Sequence of chain 1.EB:
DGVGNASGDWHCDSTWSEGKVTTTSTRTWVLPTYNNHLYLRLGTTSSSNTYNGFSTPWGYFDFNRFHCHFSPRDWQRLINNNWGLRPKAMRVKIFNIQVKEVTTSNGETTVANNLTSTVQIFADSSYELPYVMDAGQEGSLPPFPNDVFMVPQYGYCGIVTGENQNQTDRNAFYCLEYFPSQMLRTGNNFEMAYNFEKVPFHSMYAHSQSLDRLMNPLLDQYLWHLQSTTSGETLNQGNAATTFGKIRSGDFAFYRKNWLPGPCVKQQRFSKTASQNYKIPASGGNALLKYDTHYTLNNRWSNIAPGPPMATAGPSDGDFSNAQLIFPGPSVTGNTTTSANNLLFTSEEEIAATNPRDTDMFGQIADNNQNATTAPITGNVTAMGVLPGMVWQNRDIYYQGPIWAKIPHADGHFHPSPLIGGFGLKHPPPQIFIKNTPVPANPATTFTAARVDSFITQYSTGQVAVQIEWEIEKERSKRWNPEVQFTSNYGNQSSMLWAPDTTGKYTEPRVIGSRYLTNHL

A protein and the small-molecule ligand that binds it are described below.
Small molecule (SMILES): Nc1ncnc2c1ncn2[C@H]1C[C@H](O)[C@@H](COP(=O)(O)O)O1

Binding-site contacts:
Ligand atom C2' contacts residue HIS415 of chain 1.EB at 3.9 Å.
Ligand atom N7 contacts residue PRO200 of chain 1.EB at 4.0 Å.
Ligand atom C4 contacts residue PRO200 of chain 1.EB at 4.1 Å (hydrophobic).
Ligand atom N1 contacts residue PRO416 of chain 1.EB at 3.2 Å (h-bond).
Ligand atom C6 contacts residue VAL199 of chain 1.EB at 4.3 Å (hydrophobic).
Ligand atom C8 contacts residue HIS415 of chain 1.EB at 3.6 Å.
Ligand atom C2 contacts residue PRO200 of chain 1.EB at 4.1 Å (hydrophobic).
Ligand atom N1 contacts residue PRO200 of chain 1.EB at 4.1 Å.
Ligand atom N1 contacts residue VAL199 of chain 1.EB at 3.7 Å.
Ligand atom C4 contacts residue PRO416 of chain 1.EB at 4.0 Å (hydrophobic).
Ligand atom P contacts residue PRO200 of chain 1.EB at 4.5 Å.
Ligand atom N6 contacts residue VAL199 of chain 1.EB at 4.5 Å.
Ligand atom N7 contacts residue SER417 of chain 1.EB at 4.4 Å.
Ligand atom O3P contacts residue PRO200 of chain 1.EB at 3.9 Å.
Ligand atom C6 contacts residue GLY424 of chain 1.EB at 4.5 Å.
Ligand atom C2 contacts residue GLY424 of chain 1.EB at 4.1 Å.
Ligand atom C1' contacts residue PRO416 of chain 1.EB at 4.5 Å (hydrophobic).
Ligand atom N6 contacts residue PRO200 of chain 1.EB at 4.4 Å.
Ligand atom N7 contacts residue PRO416 of chain 1.EB at 4.4 Å.
Ligand atom C5 contacts residue PRO416 of chain 1.EB at 3.6 Å (hydrophobic).
Ligand atom C8 contacts residue PRO200 of chain 1.EB at 4.4 Å (hydrophobic).
Ligand atom C6 contacts residue SER417 of chain 1.EB at 4.5 Å.
Ligand atom N6 contacts residue PRO416 of chain 1.EB at 3.1 Å (h-bond).
Ligand atom N3 contacts residue PRO200 of chain 1.EB at 4.2 Å.
Ligand atom N1 contacts residue GLY424 of chain 1.EB at 3.5 Å (h-bond).
Ligand atom N9 contacts residue PRO200 of chain 1.EB at 4.4 Å.
Ligand atom C5 contacts residue PRO200 of chain 1.EB at 3.8 Å (hydrophobic).
Ligand atom C2 contacts residue PRO416 of chain 1.EB at 3.9 Å (hydrophobic).
Ligand atom O1P contacts residue PRO200 of chain 1.EB at 4.1 Å.
Ligand atom N7 contacts residue ASN394 of chain 1.EB at 4.3 Å.
Ligand atom C2 contacts residue VAL199 of chain 1.EB at 4.2 Å (hydrophobic).
Ligand atom O3P contacts residue LYS198 of chain 1.EB at 4.5 Å.
Ligand atom N7 contacts residue HIS415 of chain 1.EB at 3.8 Å.
Ligand atom C6 contacts residue PRO200 of chain 1.EB at 4.0 Å (hydrophobic).
Ligand atom N3 contacts residue PRO416 of chain 1.EB at 4.1 Å.
Ligand atom N6 contacts residue SER417 of chain 1.EB at 3.8 Å.
Ligand atom N9 contacts residue PRO416 of chain 1.EB at 4.2 Å.
Ligand atom N6 contacts residue GLY424 of chain 1.EB at 3.8 Å.
Ligand atom C6 contacts residue PRO416 of chain 1.EB at 3.0 Å (hydrophobic).